Binding-site contacts:
Ligand atom C12 contacts residue SER92 of chain 1.D at 3.8 Å.
Ligand atom C24 contacts residue VAL16 of chain 1.D at 3.4 Å (hydrophobic).
Ligand atom N33 contacts residue ASP156 of chain 1.D at 3.4 Å (salt-bridge).
Ligand atom C01 contacts residue LYS37 of chain 1.D at 3.5 Å.
Ligand atom C13 contacts residue GLY91 of chain 1.D at 3.7 Å.
Ligand atom C01 contacts residue THR85 of chain 1.D at 3.4 Å.
Ligand atom C29 contacts residue ALA155 of chain 1.D at 3.5 Å (hydrophobic).
Ligand atom F30 contacts residue ALA155 of chain 1.D at 3.2 Å.
Ligand atom C04 contacts residue THR85 of chain 1.D at 3.7 Å.
Ligand atom C25 contacts residue VAL16 of chain 1.D at 3.6 Å (hydrophobic).
Ligand atom O02 contacts residue LYS37 of chain 1.D at 3.8 Å.
Ligand atom F30 contacts residue ASP156 of chain 1.D at 3.8 Å.
Ligand atom C04 contacts residue ALA35 of chain 1.D at 3.7 Å (hydrophobic).
Ligand atom C04 contacts residue LEU65 of chain 1.D at 3.5 Å (hydrophobic).
Ligand atom N33 contacts residue LEU83 of chain 1.D at 3.6 Å.
Ligand atom C09 contacts residue HIS88 of chain 1.D at 3.3 Å.
Ligand atom C32 contacts residue GLU50 of chain 1.D at 3.7 Å.
Ligand atom C01 contacts residue LEU83 of chain 1.D at 3.5 Å (hydrophobic).
Ligand atom O02 contacts residue THR85 of chain 1.D at 3.6 Å.
Ligand atom N33 contacts residue GLU50 of chain 1.D at 2.9 Å (salt-bridge).
Ligand atom C07 contacts residue ALA35 of chain 1.D at 3.8 Å (hydrophobic).
Ligand atom O34 contacts residue ASP156 of chain 1.D at 3.6 Å.
Ligand atom N08 contacts residue HIS88 of chain 1.D at 3.3 Å (h-bond).
Ligand atom C01 contacts residue ALA35 of chain 1.D at 3.7 Å (hydrophobic).
Ligand atom C03 contacts residue LEU65 of chain 1.D at 3.5 Å (hydrophobic).
Ligand atom C13 contacts residue ASP95 of chain 1.D at 3.7 Å.
Ligand atom F30 contacts residue ASN143 of chain 1.D at 3.7 Å.
Ligand atom C14 contacts residue VAL16 of chain 1.D at 3.8 Å (hydrophobic).
Ligand atom C28 contacts residue LEU145 of chain 1.D at 3.8 Å (hydrophobic).
Ligand atom C32 contacts residue ASP156 of chain 1.D at 3.7 Å.
Ligand atom C12 contacts residue GLY91 of chain 1.D at 3.6 Å.
Ligand atom C27 contacts residue VAL24 of chain 1.D at 3.7 Å (hydrophobic).
Ligand atom C23 contacts residue ASP95 of chain 1.D at 3.4 Å.
Ligand atom C23 contacts residue VAL16 of chain 1.D at 3.3 Å (hydrophobic).
Ligand atom C07 contacts residue LEU145 of chain 1.D at 3.8 Å (hydrophobic).
Ligand atom C31 contacts residue LEU65 of chain 1.D at 3.7 Å (hydrophobic).
Ligand atom C25 contacts residue TYR87 of chain 1.D at 3.5 Å (hydrophobic).
Ligand atom O34 contacts residue GLU50 of chain 1.D at 3.7 Å.
Ligand atom C24 contacts residue TYR87 of chain 1.D at 3.6 Å (hydrophobic).
Ligand atom C22 contacts residue ASP95 of chain 1.D at 3.4 Å.

The protein below binds the small molecule below.
Small molecule (SMILES): COc1cc(-c2cncc(-c3ccc(N4CCN(C(C)C)CC4)cc3)c2C)cc(F)c1C(N)=O

Sequence of chain 1.D:
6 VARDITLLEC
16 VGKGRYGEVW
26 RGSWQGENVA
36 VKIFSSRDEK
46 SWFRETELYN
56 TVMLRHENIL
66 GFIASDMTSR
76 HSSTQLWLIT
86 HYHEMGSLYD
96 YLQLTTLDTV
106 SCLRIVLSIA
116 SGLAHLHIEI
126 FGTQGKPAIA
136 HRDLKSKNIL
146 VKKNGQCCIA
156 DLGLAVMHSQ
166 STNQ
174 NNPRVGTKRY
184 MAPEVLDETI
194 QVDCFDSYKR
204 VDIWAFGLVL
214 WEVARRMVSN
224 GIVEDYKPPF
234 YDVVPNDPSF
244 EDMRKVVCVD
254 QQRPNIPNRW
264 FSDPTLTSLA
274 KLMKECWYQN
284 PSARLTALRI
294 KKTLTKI